Sequence of chain 1.D:
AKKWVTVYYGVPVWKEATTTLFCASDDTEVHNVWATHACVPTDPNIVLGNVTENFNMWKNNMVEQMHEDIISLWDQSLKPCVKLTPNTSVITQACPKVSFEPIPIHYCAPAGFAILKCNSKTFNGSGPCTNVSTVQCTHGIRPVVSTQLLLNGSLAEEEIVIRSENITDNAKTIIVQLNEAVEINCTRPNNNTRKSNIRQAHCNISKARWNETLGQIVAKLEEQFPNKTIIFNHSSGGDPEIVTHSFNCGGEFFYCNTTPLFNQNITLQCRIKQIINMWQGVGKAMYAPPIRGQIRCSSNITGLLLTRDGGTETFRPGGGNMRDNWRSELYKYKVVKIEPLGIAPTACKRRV

Binding-site contacts:
Ligand atom O7 contacts residue GLY251 of chain 1.D at 4.2 Å.
Ligand atom C7 contacts residue GLY253 of chain 1.D at 4.2 Å.
Ligand atom C3 contacts residue ASN250 of chain 1.D at 3.6 Å.
Ligand atom C6 contacts residue SER290 of chain 1.D at 3.4 Å.
Ligand atom O7 contacts residue PHE249 of chain 1.D at 4.3 Å.
Ligand atom C1 contacts residue GLY251 of chain 1.D at 4.3 Å.
Ligand atom O5 contacts residue ASN250 of chain 1.D at 2.4 Å (h-bond).
Ligand atom O7 contacts residue GLY253 of chain 1.D at 3.4 Å.
Ligand atom C6 contacts residue GLU291 of chain 1.D at 3.7 Å.
Ligand atom C4 contacts residue ASN250 of chain 1.D at 4.1 Å.
Ligand atom C8 contacts residue ASN250 of chain 1.D at 4.3 Å.
Ligand atom C1 contacts residue ASN250 of chain 1.D at 1.4 Å.
Ligand atom C2 contacts residue ASN250 of chain 1.D at 2.3 Å.
Ligand atom O5 contacts residue GLY251 of chain 1.D at 4.2 Å.
Ligand atom O7 contacts residue ASN250 of chain 1.D at 3.0 Å (h-bond).
Ligand atom N2 contacts residue ASN250 of chain 1.D at 2.8 Å (h-bond).
Ligand atom C5 contacts residue ASN250 of chain 1.D at 3.7 Å.
Ligand atom O6 contacts residue GLU291 of chain 1.D at 2.9 Å (salt-bridge).
Ligand atom C7 contacts residue ASN250 of chain 1.D at 3.1 Å.
Ligand atom O6 contacts residue SER290 of chain 1.D at 3.9 Å.

The small molecule below binds the protein below.
Small molecule (SMILES): CC(=O)N[C@@H]1[C@@H](O)[C@H](O)[C@@H](CO)O[C@H]1O